Binding-site contacts:
Ligand atom CAW contacts residue ARG36 of chain 1.A at 3.7 Å.
Ligand atom OAR contacts residue TYR76 of chain 1.A at 3.1 Å (h-bond).
Ligand atom CAY contacts residue GLU40 of chain 1.A at 3.7 Å.
Ligand atom CAX contacts residue ALA66 of chain 1.G at 3.8 Å (hydrophobic).
Ligand atom CAN contacts residue TYR76 of chain 1.A at 3.4 Å (hydrophobic).
Ligand atom FAB contacts residue PHE126 of chain 1.A at 2.9 Å.
Ligand atom CAP contacts residue TYR74 of chain 1.A at 3.6 Å (hydrophobic).
Ligand atom CAH contacts residue ILE104 of chain 1.A at 3.9 Å (hydrophobic).
Ligand atom CAZ contacts residue ALA66 of chain 1.G at 3.2 Å (hydrophobic).
Ligand atom CBA contacts residue GLU40 of chain 1.A at 3.5 Å.
Ligand atom OAK contacts residue ARG206 of chain 1.A at 2.2 Å (salt-bridge).
Ligand atom CLB contacts residue LEU37 of chain 1.A at 3.4 Å.
Ligand atom CAN contacts residue ILE104 of chain 1.A at 3.9 Å (hydrophobic).
Ligand atom CAY contacts residue ALA66 of chain 1.G at 3.5 Å (hydrophobic).
Ligand atom CAT contacts residue VAL42 of chain 1.A at 3.5 Å (hydrophobic).
Ligand atom CLB contacts residue PHE63 of chain 1.G at 3.5 Å.
Ligand atom CBA contacts residue ALA66 of chain 1.G at 3.7 Å (hydrophobic).
Ligand atom SAV contacts residue LEU37 of chain 1.A at 3.4 Å.
Ligand atom CAZ contacts residue GLU40 of chain 1.A at 3.7 Å.
Ligand atom CBB contacts residue ALA66 of chain 1.G at 3.3 Å (hydrophobic).
Ligand atom OAM contacts residue TYR76 of chain 1.A at 3.1 Å (h-bond).
Ligand atom CAQ contacts residue VAL42 of chain 1.A at 3.8 Å (hydrophobic).
Ligand atom CAX contacts residue GLU40 of chain 1.A at 3.4 Å.
Ligand atom CBB contacts residue GLU40 of chain 1.A at 3.6 Å.
Ligand atom NAS contacts residue VAL42 of chain 1.A at 3.5 Å.
Ligand atom CBA contacts residue ARG36 of chain 1.A at 3.2 Å.
Ligand atom OAM contacts residue PHE96 of chain 1.G at 3.9 Å.
Ligand atom CAQ contacts residue TYR76 of chain 1.A at 3.9 Å (hydrophobic).
Ligand atom CAG contacts residue LEU203 of chain 1.A at 3.9 Å (hydrophobic).
Ligand atom NAI contacts residue ARG206 of chain 1.A at 4.0 Å.
Ligand atom SAV contacts residue LEU62 of chain 1.G at 3.6 Å.
Ligand atom SAV contacts residue ALA66 of chain 1.G at 3.8 Å.
Ligand atom CLB contacts residue ARG36 of chain 1.A at 3.9 Å.
Ligand atom CAN contacts residue TYR74 of chain 1.A at 3.5 Å (hydrophobic).
Ligand atom CAW contacts residue GLU40 of chain 1.A at 3.2 Å.
Ligand atom CAW contacts residue ALA66 of chain 1.G at 4.0 Å (hydrophobic).
Ligand atom CAC contacts residue PHE126 of chain 1.A at 4.0 Å (hydrophobic).
Ligand atom OAM contacts residue ARG206 of chain 1.A at 3.7 Å.
Ligand atom SAL contacts residue ARG206 of chain 1.A at 3.5 Å (salt-bridge).
Ligand atom CAO contacts residue TYR76 of chain 1.A at 4.0 Å (hydrophobic).

This small molecule binds to this protein.
Small molecule (SMILES): CC(C)(C(=O)NCCSc1ccccc1Cl)S(=O)(=O)c1ccc(C(F)(F)F)cn1

Sequence of chain 1.G:
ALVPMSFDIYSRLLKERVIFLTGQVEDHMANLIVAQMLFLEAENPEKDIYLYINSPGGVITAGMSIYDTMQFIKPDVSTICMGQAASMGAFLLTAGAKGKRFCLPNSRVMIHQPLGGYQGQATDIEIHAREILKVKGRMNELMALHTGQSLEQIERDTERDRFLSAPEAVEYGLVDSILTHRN

Sequence of chain 1.A:
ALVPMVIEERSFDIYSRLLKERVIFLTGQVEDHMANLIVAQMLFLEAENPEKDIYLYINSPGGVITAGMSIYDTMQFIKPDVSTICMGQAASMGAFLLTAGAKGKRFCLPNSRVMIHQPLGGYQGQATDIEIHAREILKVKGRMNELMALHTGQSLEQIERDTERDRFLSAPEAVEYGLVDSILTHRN